Binding-site contacts:
Ligand atom C7 contacts residue THR1100 of chain 1.A at 4.3 Å.
Ligand atom C5 contacts residue PHE1103 of chain 1.A at 4.1 Å (hydrophobic).
Ligand atom C1 contacts residue HIS1101 of chain 1.A at 4.4 Å.
Ligand atom N2 contacts residue ASN1098 of chain 1.A at 2.8 Å (h-bond).
Ligand atom C3 contacts residue HIS1101 of chain 1.A at 4.3 Å.
Ligand atom O5 contacts residue HIS1101 of chain 1.A at 4.3 Å.
Ligand atom C3 contacts residue THR1100 of chain 1.A at 3.5 Å.
Ligand atom C2 contacts residue THR1100 of chain 1.A at 3.5 Å.
Ligand atom C6 contacts residue PHE1103 of chain 1.A at 3.4 Å (hydrophobic).
Ligand atom C5 contacts residue THR1100 of chain 1.A at 4.3 Å.
Ligand atom C1 contacts residue THR1100 of chain 1.A at 3.4 Å.
Ligand atom O6 contacts residue PHE1103 of chain 1.A at 3.7 Å.
Ligand atom C7 contacts residue HIS1101 of chain 1.A at 3.9 Å.
Ligand atom O7 contacts residue ASN1098 of chain 1.A at 3.5 Å (h-bond).
Ligand atom C7 contacts residue ASN1098 of chain 1.A at 3.1 Å.
Ligand atom N2 contacts residue THR1100 of chain 1.A at 3.1 Å (h-bond).
Ligand atom O5 contacts residue THR1100 of chain 1.A at 4.3 Å.
Ligand atom C5 contacts residue HIS1101 of chain 1.A at 3.9 Å.
Ligand atom C1 contacts residue ASN1098 of chain 1.A at 1.4 Å.
Ligand atom C1 contacts residue PHE1103 of chain 1.A at 4.4 Å (hydrophobic).
Ligand atom C5 contacts residue ASN1098 of chain 1.A at 3.6 Å.
Ligand atom C4 contacts residue ASN1098 of chain 1.A at 4.2 Å.
Ligand atom C8 contacts residue ASN1098 of chain 1.A at 3.5 Å.
Ligand atom C4 contacts residue HIS1101 of chain 1.A at 4.4 Å.
Ligand atom C3 contacts residue ASN1098 of chain 1.A at 3.8 Å.
Ligand atom C8 contacts residue THR1100 of chain 1.A at 3.8 Å.
Ligand atom O7 contacts residue HIS1101 of chain 1.A at 3.4 Å (h-bond).
Ligand atom C2 contacts residue ASN1098 of chain 1.A at 2.5 Å.
Ligand atom O5 contacts residue PHE1103 of chain 1.A at 3.7 Å.
Ligand atom O4 contacts residue HIS1101 of chain 1.A at 4.1 Å.
Ligand atom C8 contacts residue HIS1101 of chain 1.A at 4.0 Å.
Ligand atom O5 contacts residue ASN1098 of chain 1.A at 2.3 Å (h-bond).

Sequence of chain 1.A:
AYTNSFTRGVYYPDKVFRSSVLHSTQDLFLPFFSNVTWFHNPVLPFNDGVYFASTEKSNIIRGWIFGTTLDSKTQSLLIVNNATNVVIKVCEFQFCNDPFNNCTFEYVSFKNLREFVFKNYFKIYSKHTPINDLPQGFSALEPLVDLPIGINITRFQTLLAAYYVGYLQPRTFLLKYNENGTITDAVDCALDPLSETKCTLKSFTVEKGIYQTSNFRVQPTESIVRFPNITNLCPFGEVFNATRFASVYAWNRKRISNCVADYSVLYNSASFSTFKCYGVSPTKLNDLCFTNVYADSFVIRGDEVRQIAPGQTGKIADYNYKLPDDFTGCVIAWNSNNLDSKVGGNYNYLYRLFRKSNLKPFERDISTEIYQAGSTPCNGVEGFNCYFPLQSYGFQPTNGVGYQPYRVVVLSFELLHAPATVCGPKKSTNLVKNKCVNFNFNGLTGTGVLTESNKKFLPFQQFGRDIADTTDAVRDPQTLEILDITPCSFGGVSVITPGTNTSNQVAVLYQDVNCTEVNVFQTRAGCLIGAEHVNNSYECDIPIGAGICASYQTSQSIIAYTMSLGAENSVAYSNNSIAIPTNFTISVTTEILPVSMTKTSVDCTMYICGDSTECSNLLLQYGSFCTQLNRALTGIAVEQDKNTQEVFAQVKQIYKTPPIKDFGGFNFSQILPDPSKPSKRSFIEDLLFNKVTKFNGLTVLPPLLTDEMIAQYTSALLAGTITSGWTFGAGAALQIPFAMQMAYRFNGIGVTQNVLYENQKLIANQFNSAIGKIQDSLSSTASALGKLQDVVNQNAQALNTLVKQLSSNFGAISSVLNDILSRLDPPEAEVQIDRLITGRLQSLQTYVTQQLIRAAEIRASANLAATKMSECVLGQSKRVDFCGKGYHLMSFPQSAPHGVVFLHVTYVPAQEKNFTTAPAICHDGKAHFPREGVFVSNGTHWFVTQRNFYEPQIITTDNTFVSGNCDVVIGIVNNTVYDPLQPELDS

This small molecule binds to this protein.
Small molecule (SMILES): CC(=O)N[C@H]1[C@H](O[C@H]2[C@H](O)[C@@H](NC(C)=O)CO[C@@H]2CO)O[C@H](CO)[C@@H](O)[C@@H]1O